Sequence of chain 1.C:
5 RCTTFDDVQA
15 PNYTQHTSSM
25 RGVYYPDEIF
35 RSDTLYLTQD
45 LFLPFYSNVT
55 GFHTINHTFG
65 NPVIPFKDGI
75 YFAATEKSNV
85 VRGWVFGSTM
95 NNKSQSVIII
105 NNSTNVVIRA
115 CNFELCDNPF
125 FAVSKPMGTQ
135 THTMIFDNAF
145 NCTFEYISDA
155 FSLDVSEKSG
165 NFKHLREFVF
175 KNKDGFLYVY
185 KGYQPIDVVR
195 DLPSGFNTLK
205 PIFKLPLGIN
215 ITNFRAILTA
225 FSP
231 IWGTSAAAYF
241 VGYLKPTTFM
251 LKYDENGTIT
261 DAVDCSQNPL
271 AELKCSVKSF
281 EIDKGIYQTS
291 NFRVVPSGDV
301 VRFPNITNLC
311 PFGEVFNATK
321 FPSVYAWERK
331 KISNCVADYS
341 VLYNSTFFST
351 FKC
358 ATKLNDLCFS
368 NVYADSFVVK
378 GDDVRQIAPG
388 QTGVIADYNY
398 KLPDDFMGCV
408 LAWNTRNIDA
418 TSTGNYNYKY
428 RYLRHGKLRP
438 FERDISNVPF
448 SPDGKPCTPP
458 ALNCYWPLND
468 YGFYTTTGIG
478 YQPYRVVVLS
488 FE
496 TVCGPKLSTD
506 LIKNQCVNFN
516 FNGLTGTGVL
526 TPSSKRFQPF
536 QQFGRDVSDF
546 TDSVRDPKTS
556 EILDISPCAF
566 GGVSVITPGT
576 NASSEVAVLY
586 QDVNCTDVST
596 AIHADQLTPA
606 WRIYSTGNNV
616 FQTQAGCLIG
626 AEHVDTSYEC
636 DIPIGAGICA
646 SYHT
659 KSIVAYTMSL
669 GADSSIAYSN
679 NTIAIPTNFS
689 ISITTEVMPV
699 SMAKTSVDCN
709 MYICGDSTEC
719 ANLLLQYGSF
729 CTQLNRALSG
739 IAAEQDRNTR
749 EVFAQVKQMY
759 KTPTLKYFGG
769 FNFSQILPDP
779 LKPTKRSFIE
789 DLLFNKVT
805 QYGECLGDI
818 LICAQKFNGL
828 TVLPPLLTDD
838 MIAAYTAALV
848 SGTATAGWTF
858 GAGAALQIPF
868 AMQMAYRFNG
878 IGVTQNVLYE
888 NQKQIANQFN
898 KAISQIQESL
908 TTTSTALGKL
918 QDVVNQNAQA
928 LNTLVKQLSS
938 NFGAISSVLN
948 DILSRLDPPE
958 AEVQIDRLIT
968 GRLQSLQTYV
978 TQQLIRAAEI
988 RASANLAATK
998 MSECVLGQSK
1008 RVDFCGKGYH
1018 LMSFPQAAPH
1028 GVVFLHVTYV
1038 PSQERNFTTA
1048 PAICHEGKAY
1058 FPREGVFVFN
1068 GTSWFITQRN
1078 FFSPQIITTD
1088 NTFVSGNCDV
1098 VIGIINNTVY

Binding-site contacts:
Ligand atom C4 contacts residue SER772 of chain 1.C at 4.4 Å.
Ligand atom C1 contacts residue SER772 of chain 1.C at 3.6 Å.
Ligand atom C7 contacts residue ASN770 of chain 1.C at 4.0 Å.
Ligand atom C2 contacts residue ASN770 of chain 1.C at 2.6 Å.
Ligand atom C5 contacts residue GLN773 of chain 1.C at 4.2 Å.
Ligand atom O5 contacts residue SER772 of chain 1.C at 4.2 Å.
Ligand atom C3 contacts residue ASN770 of chain 1.C at 3.9 Å.
Ligand atom C4 contacts residue ASN770 of chain 1.C at 4.3 Å.
Ligand atom C5 contacts residue ASN770 of chain 1.C at 3.6 Å.
Ligand atom C3 contacts residue SER772 of chain 1.C at 3.9 Å.
Ligand atom C7 contacts residue TYR765 of chain 1.C at 4.3 Å (hydrophobic).
Ligand atom C2 contacts residue SER772 of chain 1.C at 4.1 Å.
Ligand atom C8 contacts residue LYS764 of chain 1.C at 4.3 Å.
Ligand atom C8 contacts residue TYR765 of chain 1.C at 3.6 Å (hydrophobic).
Ligand atom N2 contacts residue SER772 of chain 1.C at 4.2 Å.
Ligand atom O5 contacts residue ASN770 of chain 1.C at 2.3 Å (h-bond).
Ligand atom C8 contacts residue GLN773 of chain 1.C at 4.5 Å.
Ligand atom O6 contacts residue SER901 of chain 1.C at 3.2 Å (h-bond).
Ligand atom C1 contacts residue ASN770 of chain 1.C at 1.4 Å.
Ligand atom O6 contacts residue GLN773 of chain 1.C at 2.8 Å (h-bond).
Ligand atom C6 contacts residue GLN773 of chain 1.C at 3.8 Å.
Ligand atom C5 contacts residue SER772 of chain 1.C at 3.9 Å.
Ligand atom C8 contacts residue ASN770 of chain 1.C at 4.3 Å.
Ligand atom N2 contacts residue ASN770 of chain 1.C at 2.9 Å (h-bond).

A small-molecule ligand and the protein it binds are described below.
Small molecule (SMILES): CC(=O)N[C@H]1[C@H](O[C@H]2[C@H](O)[C@@H](NC(C)=O)CO[C@@H]2CO)O[C@H](CO)[C@@H](O[C@@H]2O[C@H](CO)[C@@H](O)[C@H](O)[C@@H]2O)[C@@H]1O